Binding-site contacts:
Ligand atom C8 contacts residue PRO8 of chain 1.B at 4.5 Å (hydrophobic).
Ligand atom C6 contacts residue ASN36 of chain 1.B at 2.8 Å.
Ligand atom C2 contacts residue ASN36 of chain 1.B at 2.9 Å.
Ligand atom N2 contacts residue PRO8 of chain 1.B at 4.5 Å.
Ligand atom O5 contacts residue ASN36 of chain 1.B at 2.3 Å (h-bond).
Ligand atom C6 contacts residue GLU35 of chain 1.B at 3.2 Å.
Ligand atom O6 contacts residue GLU35 of chain 1.B at 4.2 Å.
Ligand atom C3 contacts residue ASN36 of chain 1.B at 3.9 Å.
Ligand atom C5 contacts residue GLU35 of chain 1.B at 4.3 Å.
Ligand atom C4 contacts residue GLU35 of chain 1.B at 4.2 Å.
Ligand atom C3 contacts residue TYR23 of chain 1.B at 4.5 Å (hydrophobic).
Ligand atom N2 contacts residue TYR23 of chain 1.B at 3.9 Å.
Ligand atom C2 contacts residue TYR23 of chain 1.B at 3.4 Å (hydrophobic).
Ligand atom C8 contacts residue SER6 of chain 1.B at 3.7 Å.
Ligand atom O6 contacts residue ASN36 of chain 1.B at 3.4 Å (h-bond).
Ligand atom C1 contacts residue ASN36 of chain 1.B at 1.5 Å.
Ligand atom N2 contacts residue ASN36 of chain 1.B at 3.8 Å.
Ligand atom C4 contacts residue ASN36 of chain 1.B at 3.8 Å.
Ligand atom C5 contacts residue ASN36 of chain 1.B at 3.0 Å.
Ligand atom C1 contacts residue TYR23 of chain 1.B at 3.8 Å (hydrophobic).

Sequence of chain 1.B:
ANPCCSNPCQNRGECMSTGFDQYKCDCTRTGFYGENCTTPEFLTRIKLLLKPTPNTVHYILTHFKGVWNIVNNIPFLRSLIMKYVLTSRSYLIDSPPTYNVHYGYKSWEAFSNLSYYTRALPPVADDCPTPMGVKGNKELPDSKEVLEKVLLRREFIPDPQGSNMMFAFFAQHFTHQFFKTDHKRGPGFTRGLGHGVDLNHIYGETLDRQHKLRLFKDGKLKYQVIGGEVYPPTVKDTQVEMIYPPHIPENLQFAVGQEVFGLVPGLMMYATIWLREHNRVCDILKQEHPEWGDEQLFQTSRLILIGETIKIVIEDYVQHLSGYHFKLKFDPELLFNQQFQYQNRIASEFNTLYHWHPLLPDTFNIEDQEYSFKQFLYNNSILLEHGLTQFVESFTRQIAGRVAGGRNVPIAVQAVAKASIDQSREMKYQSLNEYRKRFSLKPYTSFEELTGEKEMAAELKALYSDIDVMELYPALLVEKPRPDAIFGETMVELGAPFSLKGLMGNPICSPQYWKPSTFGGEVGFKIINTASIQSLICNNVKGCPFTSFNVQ

The small molecule below binds the protein below.
Small molecule (SMILES): CC(=O)N[C@@H]1[C@@H](O)[C@H](O)[C@@H](CO)O[C@H]1O